Binding-site contacts:
Ligand atom C2 contacts residue HIS297 of chain 1.C at 3.7 Å.
Ligand atom N2 contacts residue HIS297 of chain 1.C at 3.5 Å.
Ligand atom C4 contacts residue ASN299 of chain 1.C at 4.1 Å.
Ligand atom O5 contacts residue ASN299 of chain 1.C at 2.1 Å (h-bond).
Ligand atom C7 contacts residue THR265 of chain 1.C at 3.2 Å.
Ligand atom C8 contacts residue ASN299 of chain 1.C at 4.5 Å.
Ligand atom C8 contacts residue ASN263 of chain 1.C at 4.3 Å.
Ligand atom C2 contacts residue ASN299 of chain 1.C at 2.4 Å.
Ligand atom O7 contacts residue ASN299 of chain 1.C at 3.7 Å.
Ligand atom C3 contacts residue HIS297 of chain 1.C at 3.9 Å.
Ligand atom C3 contacts residue ASN299 of chain 1.C at 3.8 Å.
Ligand atom C7 contacts residue ASN299 of chain 1.C at 3.3 Å.
Ligand atom C1 contacts residue HIS297 of chain 1.C at 3.3 Å.
Ligand atom C8 contacts residue ARG266 of chain 1.C at 3.3 Å.
Ligand atom O6 contacts residue THR375 of chain 1.C at 4.4 Å.
Ligand atom C2 contacts residue THR265 of chain 1.C at 4.3 Å.
Ligand atom O6 contacts residue THR377 of chain 1.C at 4.2 Å.
Ligand atom C7 contacts residue ARG266 of chain 1.C at 4.4 Å.
Ligand atom C8 contacts residue THR265 of chain 1.C at 2.4 Å.
Ligand atom C5 contacts residue ASN299 of chain 1.C at 3.4 Å.
Ligand atom N2 contacts residue THR265 of chain 1.C at 3.0 Å.
Ligand atom C1 contacts residue ASN299 of chain 1.C at 1.4 Å.
Ligand atom O7 contacts residue THR265 of chain 1.C at 4.4 Å.
Ligand atom C6 contacts residue ASN299 of chain 1.C at 4.4 Å.
Ligand atom N2 contacts residue ASN299 of chain 1.C at 2.9 Å (h-bond).
Ligand atom C8 contacts residue CYS264 of chain 1.C at 4.2 Å (hydrophobic).
Ligand atom O6 contacts residue ASN299 of chain 1.C at 4.4 Å.

Sequence of chain 1.C:
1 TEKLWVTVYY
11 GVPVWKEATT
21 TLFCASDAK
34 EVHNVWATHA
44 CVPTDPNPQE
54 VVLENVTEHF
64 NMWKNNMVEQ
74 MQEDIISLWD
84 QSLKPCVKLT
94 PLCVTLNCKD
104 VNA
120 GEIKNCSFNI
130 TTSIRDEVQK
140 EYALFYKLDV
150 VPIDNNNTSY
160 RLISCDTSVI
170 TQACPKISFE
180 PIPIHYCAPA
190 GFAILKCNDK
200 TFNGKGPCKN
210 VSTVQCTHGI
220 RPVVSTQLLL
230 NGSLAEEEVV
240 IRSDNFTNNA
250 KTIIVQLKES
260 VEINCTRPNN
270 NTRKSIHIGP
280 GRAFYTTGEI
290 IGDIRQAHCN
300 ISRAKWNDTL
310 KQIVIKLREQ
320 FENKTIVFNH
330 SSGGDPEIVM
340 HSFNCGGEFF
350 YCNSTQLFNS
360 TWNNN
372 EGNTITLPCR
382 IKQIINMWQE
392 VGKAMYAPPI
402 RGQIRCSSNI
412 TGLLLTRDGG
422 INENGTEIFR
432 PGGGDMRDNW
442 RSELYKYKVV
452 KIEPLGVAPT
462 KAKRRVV

A protein and the small-molecule ligand that binds it are described below.
Small molecule (SMILES): CC(=O)N[C@H]1[C@H](O[C@H]2[C@H](O)[C@@H](NC(C)=O)CO[C@@H]2CO)O[C@H](CO)[C@@H](O[C@@H]2O[C@H](CO)[C@@H](O)[C@H](O)[C@@H]2O)[C@@H]1O